A protein and the small-molecule ligand that binds it are described below.
Small molecule (SMILES): CC(=O)C(=O)O

Binding-site contacts:
Ligand atom CB contacts residue VAL258 of chain 1.C at 4.3 Å (hydrophobic).
Ligand atom CB contacts residue ILE254 of chain 1.C at 4.1 Å (hydrophobic).
Ligand atom C contacts residue TYR197 of chain 1.C at 4.3 Å (hydrophobic).
Ligand atom C contacts residue ASN199 of chain 1.C at 4.1 Å.
Ligand atom O3 contacts residue ASP198 of chain 1.C at 4.4 Å.
Ligand atom O contacts residue GLY196 of chain 1.C at 3.8 Å.
Ligand atom OXT contacts residue ASP198 of chain 1.C at 3.2 Å (salt-bridge).
Ligand atom OXT contacts residue ILE250 of chain 1.C at 3.9 Å.
Ligand atom O contacts residue ASP198 of chain 1.C at 3.1 Å (salt-bridge).
Ligand atom OXT contacts residue ASN199 of chain 1.C at 3.0 Å (h-bond).
Ligand atom O3 contacts residue THR216 of chain 1.C at 3.8 Å.
Ligand atom CB contacts residue ASN199 of chain 1.C at 4.3 Å.
Ligand atom O3 contacts residue VAL258 of chain 1.C at 4.0 Å.
Ligand atom O3 contacts residue ILE250 of chain 1.C at 4.2 Å.
Ligand atom C contacts residue ASP198 of chain 1.C at 3.5 Å.
Ligand atom CA contacts residue ILE250 of chain 1.C at 4.2 Å (hydrophobic).
Ligand atom CB contacts residue ILE250 of chain 1.C at 4.2 Å (hydrophobic).
Ligand atom O contacts residue TYR197 of chain 1.C at 3.7 Å.
Ligand atom O3 contacts residue SER215 of chain 1.C at 3.7 Å.
Ligand atom OXT contacts residue TYR197 of chain 1.C at 3.9 Å.

Sequence of chain 1.C:
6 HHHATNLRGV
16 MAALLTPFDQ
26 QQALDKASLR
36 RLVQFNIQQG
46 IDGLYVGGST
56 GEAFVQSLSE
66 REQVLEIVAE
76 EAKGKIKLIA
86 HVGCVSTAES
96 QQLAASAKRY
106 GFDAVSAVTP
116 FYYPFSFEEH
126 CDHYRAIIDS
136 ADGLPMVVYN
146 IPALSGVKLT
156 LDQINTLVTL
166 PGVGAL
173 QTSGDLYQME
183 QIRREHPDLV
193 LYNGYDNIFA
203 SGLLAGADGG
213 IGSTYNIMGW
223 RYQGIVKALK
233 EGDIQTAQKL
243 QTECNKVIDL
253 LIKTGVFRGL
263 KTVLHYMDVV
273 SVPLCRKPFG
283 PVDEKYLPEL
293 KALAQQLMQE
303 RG